Sequence of chain 1.C:
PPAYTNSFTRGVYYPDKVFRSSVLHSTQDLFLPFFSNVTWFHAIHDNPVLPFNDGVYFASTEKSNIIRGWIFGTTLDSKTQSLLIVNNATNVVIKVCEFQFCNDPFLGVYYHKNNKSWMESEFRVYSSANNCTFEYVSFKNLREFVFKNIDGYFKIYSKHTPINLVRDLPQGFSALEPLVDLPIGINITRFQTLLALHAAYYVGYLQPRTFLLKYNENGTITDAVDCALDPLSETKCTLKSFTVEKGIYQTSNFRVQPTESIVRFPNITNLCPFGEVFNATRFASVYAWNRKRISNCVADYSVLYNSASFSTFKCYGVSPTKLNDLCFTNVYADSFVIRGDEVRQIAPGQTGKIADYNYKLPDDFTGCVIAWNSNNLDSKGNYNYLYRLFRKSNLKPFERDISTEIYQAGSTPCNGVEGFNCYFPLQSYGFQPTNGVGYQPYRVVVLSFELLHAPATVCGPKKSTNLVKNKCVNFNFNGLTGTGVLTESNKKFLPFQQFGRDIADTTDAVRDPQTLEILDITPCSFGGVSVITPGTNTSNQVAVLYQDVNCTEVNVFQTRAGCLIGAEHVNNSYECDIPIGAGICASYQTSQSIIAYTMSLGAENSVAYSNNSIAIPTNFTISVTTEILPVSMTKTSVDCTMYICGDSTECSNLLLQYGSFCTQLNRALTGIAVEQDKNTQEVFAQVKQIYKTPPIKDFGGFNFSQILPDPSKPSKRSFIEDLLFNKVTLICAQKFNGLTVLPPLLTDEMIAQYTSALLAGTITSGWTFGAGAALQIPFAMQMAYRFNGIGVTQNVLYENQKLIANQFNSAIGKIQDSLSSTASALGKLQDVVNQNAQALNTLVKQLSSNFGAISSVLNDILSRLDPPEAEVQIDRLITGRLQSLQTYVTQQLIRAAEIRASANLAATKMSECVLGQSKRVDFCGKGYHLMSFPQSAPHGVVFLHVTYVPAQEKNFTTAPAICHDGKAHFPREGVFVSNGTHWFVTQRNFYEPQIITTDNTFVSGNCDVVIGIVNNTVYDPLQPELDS

A small-molecule ligand and the protein it binds are described below.
Small molecule (SMILES): CC(=O)N[C@H]1[C@H](O[C@H]2[C@H](O)[C@@H](NC(C)=O)CO[C@@H]2CO)O[C@H](CO)[C@@H](O)[C@@H]1O

Binding-site contacts:
Ligand atom C6 contacts residue THR108 of chain 1.C at 3.1 Å.
Ligand atom C3 contacts residue ASN234 of chain 1.C at 3.8 Å.
Ligand atom C5 contacts residue THR108 of chain 1.C at 3.8 Å.
Ligand atom O6 contacts residue THR108 of chain 1.C at 3.1 Å.
Ligand atom O5 contacts residue ASN234 of chain 1.C at 2.4 Å (h-bond).
Ligand atom O7 contacts residue ASN234 of chain 1.C at 4.0 Å.
Ligand atom C1 contacts residue THR236 of chain 1.C at 4.4 Å.
Ligand atom C2 contacts residue ASN234 of chain 1.C at 2.5 Å.
Ligand atom C5 contacts residue ASN234 of chain 1.C at 3.5 Å.
Ligand atom C1 contacts residue THR108 of chain 1.C at 4.0 Å.
Ligand atom C7 contacts residue ASN234 of chain 1.C at 3.8 Å.
Ligand atom N2 contacts residue ASN234 of chain 1.C at 2.8 Å (h-bond).
Ligand atom O5 contacts residue THR236 of chain 1.C at 4.3 Å.
Ligand atom O6 contacts residue THR109 of chain 1.C at 4.0 Å.
Ligand atom O5 contacts residue THR108 of chain 1.C at 3.0 Å.
Ligand atom C6 contacts residue THR109 of chain 1.C at 4.5 Å.
Ligand atom C1 contacts residue ASN234 of chain 1.C at 1.4 Å.
Ligand atom C4 contacts residue ASN234 of chain 1.C at 4.1 Å.